Sequence of chain 1.A:
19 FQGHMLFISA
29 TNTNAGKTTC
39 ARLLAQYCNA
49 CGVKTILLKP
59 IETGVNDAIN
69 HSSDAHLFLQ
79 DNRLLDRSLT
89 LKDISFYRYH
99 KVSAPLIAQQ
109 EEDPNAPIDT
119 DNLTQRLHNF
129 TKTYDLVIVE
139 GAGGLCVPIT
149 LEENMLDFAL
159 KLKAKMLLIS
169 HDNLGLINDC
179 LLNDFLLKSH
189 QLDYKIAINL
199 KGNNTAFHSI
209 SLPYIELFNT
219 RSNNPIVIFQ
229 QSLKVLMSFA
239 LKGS

This protein binds this small molecule.
Small molecule (SMILES): NCCCCCCCC(=O)O

Sequence of chain 2.A:
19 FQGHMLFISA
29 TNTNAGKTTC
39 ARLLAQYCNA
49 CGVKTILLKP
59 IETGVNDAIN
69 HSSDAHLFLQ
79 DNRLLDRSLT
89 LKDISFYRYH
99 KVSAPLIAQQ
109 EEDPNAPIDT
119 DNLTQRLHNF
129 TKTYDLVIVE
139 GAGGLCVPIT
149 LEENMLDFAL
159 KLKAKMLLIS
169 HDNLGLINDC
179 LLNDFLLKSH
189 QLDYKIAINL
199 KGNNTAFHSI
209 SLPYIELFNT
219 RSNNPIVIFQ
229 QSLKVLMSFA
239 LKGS

Binding-site contacts:
Ligand atom CAF contacts residue SER101 of chain 2.A at 3.6 Å.
Ligand atom CAG contacts residue SER101 of chain 2.A at 4.3 Å.
Ligand atom CAD contacts residue THR61 of chain 2.A at 3.6 Å.
Ligand atom CAJ contacts residue ALA102 of chain 2.A at 4.0 Å (hydrophobic).
Ligand atom CAI contacts residue VAL145 of chain 2.A at 4.3 Å (hydrophobic).
Ligand atom OAC contacts residue ASN176 of chain 1.A at 3.9 Å.
Ligand atom NAA contacts residue PO41 of chain 2.F at 2.9 Å (h-bond).
Ligand atom CAE contacts residue THR31 of chain 2.A at 3.4 Å.
Ligand atom CAE contacts residue THR61 of chain 2.A at 3.9 Å.
Ligand atom CAH contacts residue LEU172 of chain 1.A at 3.9 Å (hydrophobic).
Ligand atom CAJ contacts residue GLY173 of chain 1.A at 4.2 Å.
Ligand atom CAH contacts residue ALA102 of chain 2.A at 3.7 Å (hydrophobic).
Ligand atom CAK contacts residue GLY173 of chain 1.A at 3.4 Å.
Ligand atom OAB contacts residue GLY173 of chain 1.A at 3.5 Å.
Ligand atom OAC contacts residue GLY173 of chain 1.A at 3.0 Å (h-bond).
Ligand atom OAB contacts residue ASN176 of chain 1.A at 2.9 Å (h-bond).
Ligand atom CAG contacts residue LEU172 of chain 1.A at 4.1 Å (hydrophobic).
Ligand atom OAB contacts residue ILE175 of chain 1.A at 3.6 Å.
Ligand atom NAA contacts residue MG1 of chain 2.E at 3.9 Å.
Ligand atom OAC contacts residue LEU174 of chain 1.A at 3.3 Å (h-bond).
Ligand atom CAF contacts residue THR61 of chain 2.A at 3.4 Å.
Ligand atom CAK contacts residue LEU174 of chain 1.A at 4.2 Å (hydrophobic).
Ligand atom CAH contacts residue SER101 of chain 2.A at 3.8 Å.
Ligand atom CAG contacts residue THR31 of chain 2.A at 3.9 Å.
Ligand atom CAD contacts residue THR31 of chain 2.A at 4.3 Å.
Ligand atom CAD contacts residue PO41 of chain 2.F at 3.8 Å.
Ligand atom CAK contacts residue ILE175 of chain 1.A at 3.5 Å (hydrophobic).
Ligand atom CAF contacts residue THR31 of chain 2.A at 4.4 Å.
Ligand atom CAK contacts residue VAL145 of chain 2.A at 4.3 Å (hydrophobic).
Ligand atom CAK contacts residue ASN176 of chain 1.A at 3.7 Å.
Ligand atom OAB contacts residue VAL145 of chain 2.A at 3.6 Å.
Ligand atom CAD contacts residue VAL100 of chain 2.A at 4.2 Å (hydrophobic).
Ligand atom NAA contacts residue THR31 of chain 2.A at 3.8 Å.
Ligand atom CAE contacts residue PO41 of chain 2.F at 3.7 Å.
Ligand atom CAJ contacts residue VAL145 of chain 2.A at 4.1 Å (hydrophobic).
Ligand atom OAB contacts residue LEU174 of chain 1.A at 4.3 Å.
Ligand atom OAC contacts residue ILE175 of chain 1.A at 2.9 Å (h-bond).
Ligand atom CAI contacts residue LEU172 of chain 1.A at 4.0 Å (hydrophobic).
Ligand atom OAC contacts residue LEU172 of chain 1.A at 4.2 Å.
Ligand atom CAI contacts residue GLY173 of chain 1.A at 4.0 Å.